The protein below binds the small molecule below.
Small molecule (SMILES): CC(=O)N[C@@H]1[C@@H](O)[C@@H](O)[C@@H](CO)O[C@@H]1O

Binding-site contacts:
Ligand atom O6 contacts residue VAL186 of chain 2.A at 3.8 Å.
Ligand atom C7 contacts residue HIS228 of chain 2.A at 3.8 Å.
Ligand atom C3 contacts residue TYR225 of chain 2.A at 3.6 Å (hydrophobic).
Ligand atom C4 contacts residue ARG213 of chain 2.A at 3.5 Å.
Ligand atom C7 contacts residue TYR307 of chain 2.A at 3.4 Å (hydrophobic).
Ligand atom C1 contacts residue HIS181 of chain 2.A at 3.7 Å.
Ligand atom C5 contacts residue NAD1 of chain 2.B at 3.7 Å.
Ligand atom C3 contacts residue TYR179 of chain 2.A at 4.0 Å (hydrophobic).
Ligand atom C6 contacts residue LEU183 of chain 2.A at 3.7 Å (hydrophobic).
Ligand atom C4 contacts residue TYR225 of chain 2.A at 3.6 Å (hydrophobic).
Ligand atom C5 contacts residue TYR179 of chain 2.A at 3.7 Å (hydrophobic).
Ligand atom C2 contacts residue TYR179 of chain 2.A at 3.4 Å (hydrophobic).
Ligand atom C8 contacts residue HIS228 of chain 2.A at 4.0 Å.
Ligand atom C2 contacts residue NAD1 of chain 2.B at 4.1 Å.
Ligand atom O1 contacts residue NAD1 of chain 2.B at 4.0 Å.
Ligand atom O5 contacts residue HIS181 of chain 2.A at 3.3 Å.
Ligand atom O4 contacts residue ARG213 of chain 2.A at 2.7 Å (salt-bridge).
Ligand atom C3 contacts residue NAD1 of chain 2.B at 3.0 Å.
Ligand atom C4 contacts residue TYR179 of chain 2.A at 3.5 Å (hydrophobic).
Ligand atom O4 contacts residue TYR225 of chain 2.A at 3.5 Å.
Ligand atom O7 contacts residue TYR179 of chain 2.A at 3.6 Å.
Ligand atom C2 contacts residue HIS228 of chain 2.A at 3.9 Å.
Ligand atom C3 contacts residue HIS228 of chain 2.A at 3.8 Å.
Ligand atom C8 contacts residue TYR307 of chain 2.A at 3.5 Å (hydrophobic).
Ligand atom O4 contacts residue TYR179 of chain 2.A at 2.5 Å (h-bond).
Ligand atom C6 contacts residue ARG213 of chain 2.A at 4.0 Å.
Ligand atom C6 contacts residue GLU209 of chain 2.A at 3.7 Å.
Ligand atom N2 contacts residue NAD1 of chain 2.B at 3.3 Å (h-bond).
Ligand atom O3 contacts residue TYR225 of chain 2.A at 2.5 Å (h-bond).
Ligand atom O5 contacts residue TYR179 of chain 2.A at 3.2 Å (h-bond).
Ligand atom O7 contacts residue TYR307 of chain 2.A at 2.6 Å (h-bond).
Ligand atom C8 contacts residue MET375 of chain 2.A at 3.9 Å (hydrophobic).
Ligand atom C1 contacts residue TYR179 of chain 2.A at 3.6 Å (hydrophobic).
Ligand atom O3 contacts residue NAD1 of chain 2.B at 3.3 Å.
Ligand atom N2 contacts residue HIS228 of chain 2.A at 3.3 Å (h-bond).
Ligand atom C4 contacts residue NAD1 of chain 2.B at 3.5 Å.
Ligand atom O3 contacts residue HIS228 of chain 2.A at 2.8 Å (h-bond).
Ligand atom C8 contacts residue ASN150 of chain 2.A at 4.1 Å.
Ligand atom C6 contacts residue TYR179 of chain 2.A at 4.1 Å (hydrophobic).
Ligand atom C8 contacts residue VAL151 of chain 2.A at 3.5 Å (hydrophobic).

Sequence of chain 2.A:
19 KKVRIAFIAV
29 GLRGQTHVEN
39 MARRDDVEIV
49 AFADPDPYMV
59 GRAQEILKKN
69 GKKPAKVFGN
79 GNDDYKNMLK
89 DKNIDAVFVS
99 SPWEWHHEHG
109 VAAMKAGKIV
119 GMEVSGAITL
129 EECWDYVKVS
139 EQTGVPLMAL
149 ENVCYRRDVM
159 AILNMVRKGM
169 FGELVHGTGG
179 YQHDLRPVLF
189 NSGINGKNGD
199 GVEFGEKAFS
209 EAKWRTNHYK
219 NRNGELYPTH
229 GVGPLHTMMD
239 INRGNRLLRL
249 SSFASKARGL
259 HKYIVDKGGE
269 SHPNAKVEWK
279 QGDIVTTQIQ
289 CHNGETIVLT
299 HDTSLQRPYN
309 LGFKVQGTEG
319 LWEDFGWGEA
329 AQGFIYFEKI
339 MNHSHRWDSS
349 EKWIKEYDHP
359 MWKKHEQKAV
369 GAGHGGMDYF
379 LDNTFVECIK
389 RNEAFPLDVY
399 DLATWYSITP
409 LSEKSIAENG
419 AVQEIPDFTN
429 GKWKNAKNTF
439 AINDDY